Binding-site contacts:
Ligand atom C26 contacts residue GLU123 of chain 3.A at 3.5 Å.
Ligand atom N14 contacts residue ASP45 of chain 3.A at 3.4 Å (salt-bridge).
Ligand atom C02 contacts residue HIS223 of chain 3.A at 3.4 Å.
Ligand atom N44 contacts residue PHE74 of chain 3.A at 3.4 Å.
Ligand atom C21 contacts residue HIS223 of chain 3.A at 3.4 Å.
Ligand atom O28 contacts residue ALA162 of chain 3.A at 3.2 Å.
Ligand atom C35 contacts residue SER166 of chain 3.A at 3.1 Å.
Ligand atom N09 contacts residue ILE187 of chain 2.A at 3.4 Å.
Ligand atom N38 contacts residue ALA185 of chain 2.A at 2.7 Å (h-bond).
Ligand atom C37 contacts residue ALA185 of chain 2.A at 3.5 Å (hydrophobic).
Ligand atom O08 contacts residue ILE187 of chain 2.A at 3.4 Å.
Ligand atom O28 contacts residue TYR163 of chain 3.A at 3.2 Å (h-bond).
Ligand atom N46 contacts residue SER158 of chain 3.A at 2.7 Å (h-bond).
Ligand atom N36 contacts residue SER166 of chain 3.A at 3.3 Å (h-bond).
Ligand atom C15 contacts residue ASP45 of chain 3.A at 3.5 Å.
Ligand atom C43 contacts residue PHE74 of chain 3.A at 3.3 Å (hydrophobic).
Ligand atom C05 contacts residue PRO132 of chain 2.A at 3.6 Å (hydrophobic).
Ligand atom C25 contacts residue GLU123 of chain 3.A at 3.4 Å.
Ligand atom C43 contacts residue THR161 of chain 3.A at 3.1 Å.
Ligand atom N46 contacts residue TYR75 of chain 3.A at 3.1 Å (h-bond).
Ligand atom C18 contacts residue GLY46 of chain 3.A at 3.5 Å.
Ligand atom C47 contacts residue ASP45 of chain 3.A at 3.4 Å.
Ligand atom O27 contacts residue GLU123 of chain 3.A at 2.7 Å (salt-bridge).
Ligand atom C41 contacts residue ASP45 of chain 3.A at 3.5 Å.
Ligand atom N44 contacts residue THR161 of chain 3.A at 2.6 Å (h-bond).
Ligand atom N46 contacts residue ASN122 of chain 3.A at 2.9 Å (h-bond).
Ligand atom O28 contacts residue GLU123 of chain 3.A at 2.5 Å (salt-bridge).
Ligand atom C16 contacts residue ASP45 of chain 3.A at 3.5 Å.
Ligand atom N36 contacts residue ALA185 of chain 2.A at 3.4 Å (h-bond).
Ligand atom C35 contacts residue ILE187 of chain 2.A at 3.4 Å (hydrophobic).
Ligand atom C32 contacts residue TYR163 of chain 3.A at 3.5 Å (hydrophobic).
Ligand atom O50 contacts residue ASP45 of chain 3.A at 2.6 Å (salt-bridge).
Ligand atom O27 contacts residue ASN122 of chain 3.A at 3.1 Å (h-bond).
Ligand atom N03 contacts residue HIS223 of chain 3.A at 3.4 Å (h-bond).
Ligand atom N38 contacts residue ASP150 of chain 2.A at 2.5 Å (salt-bridge).
Ligand atom C04 contacts residue HIS223 of chain 3.A at 3.3 Å.
Ligand atom N36 contacts residue ILE187 of chain 2.A at 3.5 Å.
Ligand atom N39 contacts residue ASN122 of chain 3.A at 3.0 Å (h-bond).
Ligand atom O01 contacts residue HIS223 of chain 3.A at 3.5 Å (h-bond).
Ligand atom C07 contacts residue ILE187 of chain 2.A at 3.4 Å (hydrophobic).

This small molecule binds to this protein.
Small molecule (SMILES): Nc1ncnc2c1ncn2[C@@H]1O[C@H](CN2CC#Cc3nc4c(N)ncnc4n3[C@@H]3O[C@H](CNC(=O)NCCNC(=O)C2)[C@@H](O)[C@H]3O)[C@@H](O)[C@H]1O

Sequence of chain 2.A:
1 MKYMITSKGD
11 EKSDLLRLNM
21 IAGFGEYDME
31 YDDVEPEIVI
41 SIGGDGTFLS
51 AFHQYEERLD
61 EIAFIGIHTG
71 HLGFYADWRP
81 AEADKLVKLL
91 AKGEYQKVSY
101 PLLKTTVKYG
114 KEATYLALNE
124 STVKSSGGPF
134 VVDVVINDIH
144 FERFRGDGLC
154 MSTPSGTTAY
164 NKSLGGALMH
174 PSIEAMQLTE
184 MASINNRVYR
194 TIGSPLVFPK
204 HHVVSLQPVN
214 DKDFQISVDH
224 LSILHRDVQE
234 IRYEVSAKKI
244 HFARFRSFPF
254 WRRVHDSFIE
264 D

Sequence of chain 3.A:
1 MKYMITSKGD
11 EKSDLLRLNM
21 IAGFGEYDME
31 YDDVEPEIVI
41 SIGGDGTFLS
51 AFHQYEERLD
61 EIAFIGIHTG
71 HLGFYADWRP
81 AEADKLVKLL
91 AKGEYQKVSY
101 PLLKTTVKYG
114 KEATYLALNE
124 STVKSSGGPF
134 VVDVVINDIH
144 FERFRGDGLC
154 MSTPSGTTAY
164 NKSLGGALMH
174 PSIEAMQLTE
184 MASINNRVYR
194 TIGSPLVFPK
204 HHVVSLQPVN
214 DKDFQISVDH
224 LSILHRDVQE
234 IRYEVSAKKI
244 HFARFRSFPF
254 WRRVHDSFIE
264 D